Sequence of chain 1.B:
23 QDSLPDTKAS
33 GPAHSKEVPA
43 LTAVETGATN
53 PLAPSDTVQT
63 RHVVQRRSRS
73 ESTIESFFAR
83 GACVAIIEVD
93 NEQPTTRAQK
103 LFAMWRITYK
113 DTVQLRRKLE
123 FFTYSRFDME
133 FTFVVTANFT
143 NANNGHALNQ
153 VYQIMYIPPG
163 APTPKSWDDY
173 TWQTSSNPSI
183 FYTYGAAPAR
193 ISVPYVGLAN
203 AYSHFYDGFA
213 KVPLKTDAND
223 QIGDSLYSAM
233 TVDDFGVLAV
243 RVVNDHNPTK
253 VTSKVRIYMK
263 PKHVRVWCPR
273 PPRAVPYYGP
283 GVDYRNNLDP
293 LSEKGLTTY

Sequence of chain 2.D:
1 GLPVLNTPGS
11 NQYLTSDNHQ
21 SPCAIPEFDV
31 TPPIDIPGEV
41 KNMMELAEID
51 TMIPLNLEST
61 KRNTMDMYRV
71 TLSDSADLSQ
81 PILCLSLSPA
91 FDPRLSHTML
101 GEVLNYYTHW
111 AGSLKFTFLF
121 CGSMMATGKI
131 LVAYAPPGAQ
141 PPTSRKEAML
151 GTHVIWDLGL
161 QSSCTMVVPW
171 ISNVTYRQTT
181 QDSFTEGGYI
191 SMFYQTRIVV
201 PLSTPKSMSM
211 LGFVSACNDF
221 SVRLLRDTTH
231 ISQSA

This protein binds this small molecule.
Small molecule (SMILES): Cc1cc(CCCCCCCOc2ccc(C3=NCCO3)cc2)on1

Binding-site contacts:
Ligand atom C4C contacts residue PHE237 of chain 1.B at 3.6 Å (hydrophobic).
Ligand atom C6C contacts residue VAL198 of chain 1.B at 3.9 Å (hydrophobic).
Ligand atom C4A contacts residue ILE182 of chain 1.B at 3.9 Å (hydrophobic).
Ligand atom C31 contacts residue TYR111 of chain 1.B at 3.7 Å (hydrophobic).
Ligand atom C4B contacts residue TYR158 of chain 1.B at 3.8 Å (hydrophobic).
Ligand atom O1 contacts residue TYR111 of chain 1.B at 3.5 Å.
Ligand atom C6B contacts residue PHE133 of chain 1.B at 3.5 Å (hydrophobic).
Ligand atom N2 contacts residue TYR111 of chain 1.B at 3.1 Å.
Ligand atom C4B contacts residue ILE193 of chain 1.B at 3.8 Å (hydrophobic).
Ligand atom C3 contacts residue PHE237 of chain 1.B at 3.7 Å (hydrophobic).
Ligand atom N3A contacts residue TYR158 of chain 1.B at 3.7 Å.
Ligand atom C2C contacts residue PHE237 of chain 1.B at 3.8 Å (hydrophobic).
Ligand atom O1B contacts residue ILE109 of chain 1.B at 3.8 Å.
Ligand atom O1 contacts residue TYR204 of chain 1.B at 3.6 Å.
Ligand atom C5B contacts residue ILE193 of chain 1.B at 3.9 Å (hydrophobic).
Ligand atom C3 contacts residue TYR111 of chain 1.B at 3.2 Å (hydrophobic).
Ligand atom C4A contacts residue SER181 of chain 1.B at 3.8 Å.
Ligand atom C4 contacts residue TYR111 of chain 1.B at 3.6 Å (hydrophobic).
Ligand atom C5A contacts residue ILE182 of chain 1.B at 3.5 Å (hydrophobic).
Ligand atom C4C contacts residue VAL198 of chain 1.B at 3.8 Å (hydrophobic).
Ligand atom N3A contacts residue PRO180 of chain 1.B at 3.7 Å.
Ligand atom N3A contacts residue ALA24 of chain 1.D at 3.9 Å.
Ligand atom C2A contacts residue ILE193 of chain 1.B at 3.9 Å (hydrophobic).
Ligand atom C5C contacts residue VAL195 of chain 1.B at 3.8 Å (hydrophobic).
Ligand atom C31 contacts residue PHE237 of chain 1.B at 3.8 Å (hydrophobic).
Ligand atom C2A contacts residue TYR158 of chain 1.B at 3.9 Å (hydrophobic).
Ligand atom N2 contacts residue TYR204 of chain 1.B at 3.8 Å.
Ligand atom C5A contacts residue ILE156 of chain 1.B at 3.2 Å (hydrophobic).
Ligand atom C5B contacts residue LEU240 of chain 1.B at 3.5 Å (hydrophobic).
Ligand atom C4 contacts residue PHE237 of chain 1.B at 3.1 Å (hydrophobic).
Ligand atom C4A contacts residue PRO180 of chain 1.B at 3.3 Å (hydrophobic).
Ligand atom C2B contacts residue TYR158 of chain 1.B at 3.5 Å (hydrophobic).
Ligand atom C3B contacts residue TYR158 of chain 1.B at 3.4 Å (hydrophobic).
Ligand atom C2B contacts residue VAL195 of chain 1.B at 3.9 Å (hydrophobic).
Ligand atom O1B contacts residue PHE133 of chain 1.B at 3.9 Å.
Ligand atom C5 contacts residue TYR111 of chain 1.B at 3.8 Å (hydrophobic).
Ligand atom O1 contacts residue PHE129 of chain 1.B at 3.8 Å.
Ligand atom C6C contacts residue PHE237 of chain 1.B at 3.9 Å (hydrophobic).
Ligand atom O1A contacts residue PHE135 of chain 1.B at 3.8 Å.
Ligand atom C7C contacts residue TYR158 of chain 1.B at 3.8 Å (hydrophobic).

Sequence of chain 1.D:
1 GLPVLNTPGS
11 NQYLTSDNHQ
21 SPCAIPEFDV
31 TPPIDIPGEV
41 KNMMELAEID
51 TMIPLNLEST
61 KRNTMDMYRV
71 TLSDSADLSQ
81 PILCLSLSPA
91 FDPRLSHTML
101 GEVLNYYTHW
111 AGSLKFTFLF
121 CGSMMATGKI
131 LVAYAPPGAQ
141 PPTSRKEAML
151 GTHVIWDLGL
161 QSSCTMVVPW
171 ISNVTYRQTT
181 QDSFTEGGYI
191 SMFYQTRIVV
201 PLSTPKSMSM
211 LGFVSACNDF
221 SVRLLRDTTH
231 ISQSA